Sequence of chain 1.A:
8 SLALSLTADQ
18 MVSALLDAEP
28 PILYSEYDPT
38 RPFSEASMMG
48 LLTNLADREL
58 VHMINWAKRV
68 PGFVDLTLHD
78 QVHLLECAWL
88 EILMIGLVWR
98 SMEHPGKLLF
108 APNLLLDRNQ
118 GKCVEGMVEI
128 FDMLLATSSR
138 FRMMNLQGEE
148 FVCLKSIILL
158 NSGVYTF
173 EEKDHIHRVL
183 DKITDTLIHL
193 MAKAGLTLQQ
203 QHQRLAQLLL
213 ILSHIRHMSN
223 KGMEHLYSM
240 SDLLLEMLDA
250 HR

A protein and the small-molecule ligand that binds it are described below.
Small molecule (SMILES): CC[C@H](C)[C@H](NC(=O)[C@H](C)N)C(=O)N[C@@H](CC(C)C)C(=O)N[C@@H](Cc1cnc[nH]1)C(=O)N[C@@H](CCCN=C(N)N)C(=O)N[C@@H](CC(C)C)C(=O)N[C@@H](CC(C)C)C(=O)N[C@@H](CCC(N)=O)C(=O)N[C@H](C=O)CC(=O)O

Binding-site contacts:
Ligand atom O contacts residue ILE61 of chain 1.A at 4.2 Å.
Ligand atom CG contacts residue MET246 of chain 1.A at 4.2 Å (hydrophobic).
Ligand atom CA contacts residue VAL79 of chain 1.A at 4.1 Å (hydrophobic).
Ligand atom CB contacts residue LEU75 of chain 1.A at 3.7 Å (hydrophobic).
Ligand atom CD2 contacts residue MET246 of chain 1.A at 3.7 Å (hydrophobic).
Ligand atom CD1 contacts residue ASP241 of chain 1.A at 3.6 Å.
Ligand atom CD contacts residue LEU75 of chain 1.A at 4.0 Å (hydrophobic).
Ligand atom CB contacts residue GLU245 of chain 1.A at 3.7 Å.
Ligand atom CA contacts residue GLU245 of chain 1.A at 3.5 Å.
Ligand atom CB contacts residue MET246 of chain 1.A at 4.2 Å (hydrophobic).
Ligand atom C contacts residue LYS65 of chain 1.A at 3.9 Å.
Ligand atom CD2 contacts residue LEU82 of chain 1.A at 3.9 Å (hydrophobic).
Ligand atom O contacts residue LYS65 of chain 1.A at 3.2 Å (salt-bridge).
Ligand atom CD2 contacts residue GLU83 of chain 1.A at 3.7 Å.
Ligand atom CD1 contacts residue LEU242 of chain 1.A at 3.6 Å (hydrophobic).
Ligand atom NE2 contacts residue LEU75 of chain 1.A at 3.7 Å.
Ligand atom CB contacts residue GLU245 of chain 1.A at 3.8 Å.
Ligand atom CD2 contacts residue VAL79 of chain 1.A at 3.5 Å (hydrophobic).
Ligand atom CA contacts residue LYS65 of chain 1.A at 3.8 Å.
Ligand atom CA contacts residue GLU245 of chain 1.A at 3.8 Å.
Ligand atom CD2 contacts residue GLN78 of chain 1.A at 3.9 Å.
Ligand atom CD2 contacts residue ILE61 of chain 1.A at 3.7 Å (hydrophobic).
Ligand atom CD1 contacts residue GLN78 of chain 1.A at 3.9 Å.
Ligand atom CG1 contacts residue GLU245 of chain 1.A at 3.8 Å.
Ligand atom CD1 contacts residue VAL79 of chain 1.A at 3.7 Å (hydrophobic).
Ligand atom CE1 contacts residue LEU75 of chain 1.A at 3.4 Å (hydrophobic).
Ligand atom CD1 contacts residue GLU245 of chain 1.A at 4.2 Å.
Ligand atom CB contacts residue ILE61 of chain 1.A at 4.1 Å (hydrophobic).
Ligand atom CD1 contacts residue ILE61 of chain 1.A at 3.6 Å (hydrophobic).
Ligand atom N contacts residue GLU245 of chain 1.A at 2.8 Å (salt-bridge).
Ligand atom N contacts residue LEU242 of chain 1.A at 4.1 Å.
Ligand atom CG2 contacts residue LEU242 of chain 1.A at 3.7 Å (hydrophobic).
Ligand atom CD1 contacts residue LEU82 of chain 1.A at 3.8 Å (hydrophobic).
Ligand atom N contacts residue GLU245 of chain 1.A at 4.1 Å.
Ligand atom C contacts residue GLU245 of chain 1.A at 3.6 Å.
Ligand atom CB contacts residue LEU242 of chain 1.A at 4.0 Å (hydrophobic).
Ligand atom CG contacts residue ILE61 of chain 1.A at 4.1 Å (hydrophobic).
Ligand atom CG contacts residue LEU75 of chain 1.A at 3.8 Å (hydrophobic).
Ligand atom C contacts residue LYS65 of chain 1.A at 3.6 Å.
Ligand atom ND1 contacts residue LEU75 of chain 1.A at 3.4 Å.